Binding-site contacts:
Ligand atom CD1 contacts residue GLN50 of chain 1.A at 3.7 Å.
Ligand atom N contacts residue GLN50 of chain 1.A at 2.8 Å (h-bond).
Ligand atom CE1 contacts residue VAL71 of chain 1.A at 3.6 Å (hydrophobic).
Ligand atom OD1 contacts residue TYR78 of chain 1.A at 3.2 Å (h-bond).
Ligand atom CB contacts residue GLN50 of chain 1.A at 3.7 Å.
Ligand atom NE1 contacts residue LEU32 of chain 1.A at 2.8 Å (h-bond).
Ligand atom NE1 contacts residue GLY36 of chain 1.A at 3.3 Å.
Ligand atom CD1 contacts residue GLN50 of chain 1.A at 3.6 Å.
Ligand atom CA contacts residue GLN50 of chain 1.A at 3.8 Å.
Ligand atom C contacts residue VAL71 of chain 1.A at 3.8 Å (hydrophobic).
Ligand atom CAO contacts residue MET40 of chain 1.A at 3.8 Å (hydrophobic).
Ligand atom CAB contacts residue MET40 of chain 1.A at 3.9 Å (hydrophobic).
Ligand atom CE2 contacts residue GLY36 of chain 1.A at 3.6 Å.
Ligand atom CZ3 contacts residue ILE39 of chain 1.A at 3.6 Å (hydrophobic).
Ligand atom CE1 contacts residue ILE39 of chain 1.A at 3.5 Å (hydrophobic).
Ligand atom CE3 contacts residue VAL71 of chain 1.A at 3.9 Å (hydrophobic).
Ligand atom CD1 contacts residue ILE77 of chain 1.A at 3.8 Å (hydrophobic).
Ligand atom CD1 contacts residue HIS51 of chain 1.A at 3.3 Å.
Ligand atom C contacts residue GLN50 of chain 1.A at 3.5 Å.
Ligand atom CE2 contacts residue ILE39 of chain 1.A at 3.7 Å (hydrophobic).
Ligand atom CB1 contacts residue LEU32 of chain 1.A at 3.8 Å (hydrophobic).
Ligand atom CE2 contacts residue LEU32 of chain 1.A at 3.6 Å (hydrophobic).
Ligand atom CE2 contacts residue MET40 of chain 1.A at 3.9 Å (hydrophobic).
Ligand atom CAS contacts residue PHE33 of chain 1.A at 3.8 Å (hydrophobic).
Ligand atom CD1 contacts residue LEU32 of chain 1.A at 3.8 Å (hydrophobic).
Ligand atom CZ2 contacts residue LEU32 of chain 1.A at 3.9 Å (hydrophobic).
Ligand atom CZ2 contacts residue GLY36 of chain 1.A at 3.9 Å.
Ligand atom CH2 contacts residue ILE39 of chain 1.A at 3.8 Å (hydrophobic).
Ligand atom CD2 contacts residue TYR78 of chain 1.A at 3.5 Å (hydrophobic).
Ligand atom CE2 contacts residue GLY36 of chain 1.A at 3.5 Å.
Ligand atom CG contacts residue TYR45 of chain 1.A at 3.5 Å (hydrophobic).
Ligand atom ND2 contacts residue TYR78 of chain 1.A at 3.8 Å.
Ligand atom CZ contacts residue ILE39 of chain 1.A at 3.2 Å (hydrophobic).
Ligand atom CD1 contacts residue VAL71 of chain 1.A at 3.8 Å (hydrophobic).
Ligand atom CA contacts residue GLN50 of chain 1.A at 3.4 Å.
Ligand atom O contacts residue VAL71 of chain 1.A at 3.6 Å.
Ligand atom CD1 contacts residue GLY36 of chain 1.A at 3.5 Å.
Ligand atom CB contacts residue TYR45 of chain 1.A at 3.5 Å (hydrophobic).
Ligand atom O contacts residue GLN50 of chain 1.A at 3.7 Å.
Ligand atom CB1 contacts residue TYR78 of chain 1.A at 3.6 Å (hydrophobic).

This protein binds this small molecule.
Small molecule (SMILES): CC[C@H](N)C(=O)N[C@H](C(=O)N[C@@H](Cc1ccccc1)C(=O)N[C@]1(C)CCCCCC/C=C/CCC[C@@](C)(C(=O)N[C@@H](CCC(N)=O)C(=O)N[C@H](C=O)CC(N)=O)NC(=O)[C@H](CC(C)C)NC(=O)[C@H](CC(C)C)NC(=O)[C@H](CCCN=C(N)N)NC(=O)[C@H](CC2=CN=C3C=CC=CC23)NC(=O)[C@H](CC(C)C)NC(=O)[C@H](CC(N)=O)NC1=O)[C@@H](C)O

Sequence of chain 1.A:
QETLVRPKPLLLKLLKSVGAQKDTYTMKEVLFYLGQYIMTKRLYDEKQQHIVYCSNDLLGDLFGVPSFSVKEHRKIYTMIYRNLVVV